Binding-site contacts:
Ligand atom C3 contacts residue ALA533 of chain 1.B at 4.2 Å (hydrophobic).
Ligand atom C2 contacts residue ALA533 of chain 1.B at 4.1 Å (hydrophobic).
Ligand atom O6 contacts residue ALA533 of chain 1.B at 3.3 Å.
Ligand atom C3 contacts residue PRO417 of chain 1.B at 3.9 Å (hydrophobic).
Ligand atom O5 contacts residue PRO417 of chain 1.B at 3.2 Å (h-bond).
Ligand atom C2 contacts residue VAL530 of chain 1.B at 4.3 Å (hydrophobic).
Ligand atom C2 contacts residue PRO417 of chain 1.B at 4.0 Å (hydrophobic).
Ligand atom O5 contacts residue VAL530 of chain 1.B at 3.4 Å.
Ligand atom C1 contacts residue LEU421 of chain 1.B at 3.6 Å (hydrophobic).
Ligand atom O5 contacts residue ILE420 of chain 1.B at 4.1 Å.
Ligand atom C2 contacts residue ILE428 of chain 1.B at 4.0 Å (hydrophobic).
Ligand atom C4 contacts residue PRO417 of chain 1.B at 4.2 Å (hydrophobic).
Ligand atom C4 contacts residue LEU421 of chain 1.B at 3.3 Å (hydrophobic).
Ligand atom C1 contacts residue PRO417 of chain 1.B at 4.1 Å (hydrophobic).
Ligand atom O6 contacts residue PRO417 of chain 1.B at 4.3 Å.
Ligand atom C1 contacts residue ILE420 of chain 1.B at 4.2 Å (hydrophobic).
Ligand atom C1 contacts residue ILE428 of chain 1.B at 3.1 Å (hydrophobic).
Ligand atom O6 contacts residue LEU529 of chain 1.B at 3.7 Å.

A protein and the small-molecule ligand that binds it are described below.
Small molecule (SMILES): C[C@@H](O)[C@@H](C)O

Sequence of chain 1.B:
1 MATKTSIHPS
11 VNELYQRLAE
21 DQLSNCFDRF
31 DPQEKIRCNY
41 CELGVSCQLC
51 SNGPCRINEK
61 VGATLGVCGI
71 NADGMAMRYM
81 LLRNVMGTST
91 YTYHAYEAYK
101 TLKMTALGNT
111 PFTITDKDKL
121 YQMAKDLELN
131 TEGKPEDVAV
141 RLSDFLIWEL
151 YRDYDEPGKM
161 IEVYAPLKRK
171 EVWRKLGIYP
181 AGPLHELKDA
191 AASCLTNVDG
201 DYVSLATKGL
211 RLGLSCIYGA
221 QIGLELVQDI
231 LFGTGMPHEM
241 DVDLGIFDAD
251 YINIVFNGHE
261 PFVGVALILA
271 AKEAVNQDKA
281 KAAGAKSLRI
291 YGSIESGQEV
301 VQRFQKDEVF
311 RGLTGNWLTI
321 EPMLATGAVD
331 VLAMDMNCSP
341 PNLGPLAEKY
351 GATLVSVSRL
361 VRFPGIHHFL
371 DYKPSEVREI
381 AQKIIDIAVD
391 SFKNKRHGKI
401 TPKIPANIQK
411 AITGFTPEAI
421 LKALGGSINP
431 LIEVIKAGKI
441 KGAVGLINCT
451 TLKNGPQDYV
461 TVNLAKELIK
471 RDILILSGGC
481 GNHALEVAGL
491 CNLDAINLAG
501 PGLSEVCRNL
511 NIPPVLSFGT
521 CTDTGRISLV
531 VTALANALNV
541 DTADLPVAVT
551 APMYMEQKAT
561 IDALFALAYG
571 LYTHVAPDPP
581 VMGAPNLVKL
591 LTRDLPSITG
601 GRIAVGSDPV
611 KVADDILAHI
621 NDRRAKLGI